The protein below binds the small molecule below.
Small molecule (SMILES): O=C(O)COP(=O)(O)O

Binding-site contacts:
Ligand atom P contacts residue LYS267 of chain 1.C at 3.8 Å.
Ligand atom O1 contacts residue GLY292 of chain 1.C at 3.8 Å.
Ligand atom O1P contacts residue MN1 of chain 1.P at 2.1 Å.
Ligand atom O2P contacts residue ARG70 of chain 1.C at 3.5 Å (salt-bridge).
Ligand atom O2 contacts residue THR325 of chain 1.C at 2.7 Å (h-bond).
Ligand atom O3P contacts residue ARG70 of chain 1.C at 3.5 Å (salt-bridge).
Ligand atom C2 contacts residue THR325 of chain 1.C at 4.0 Å.
Ligand atom O2 contacts residue ALA290 of chain 1.C at 3.3 Å.
Ligand atom O2P contacts residue K1 of chain 1.O at 2.7 Å.
Ligand atom P contacts residue ASP293 of chain 1.C at 4.0 Å.
Ligand atom C1 contacts residue ASP293 of chain 1.C at 3.7 Å.
Ligand atom C2 contacts residue MN1 of chain 1.P at 3.0 Å.
Ligand atom C1 contacts residue GLY292 of chain 1.C at 3.8 Å.
Ligand atom O2P contacts residue MN1 of chain 1.P at 3.2 Å.
Ligand atom C1 contacts residue GLU269 of chain 1.C at 3.3 Å.
Ligand atom C1 contacts residue THR325 of chain 1.C at 3.6 Å.
Ligand atom O4P contacts residue MN1 of chain 1.P at 1.9 Å.
Ligand atom C2 contacts residue LYS267 of chain 1.C at 3.7 Å.
Ligand atom O1P contacts residue ASP293 of chain 1.C at 3.7 Å.
Ligand atom C2 contacts residue GLU269 of chain 1.C at 3.5 Å.
Ligand atom O1 contacts residue GLU269 of chain 1.C at 2.6 Å (salt-bridge).
Ligand atom P contacts residue ARG70 of chain 1.C at 4.0 Å.
Ligand atom O2 contacts residue ASP293 of chain 1.C at 3.7 Å.
Ligand atom O1 contacts residue ASP293 of chain 1.C at 2.6 Å (salt-bridge).
Ligand atom O2P contacts residue LYS267 of chain 1.C at 3.2 Å (salt-bridge).
Ligand atom O1P contacts residue GLU269 of chain 1.C at 3.0 Å (salt-bridge).
Ligand atom O3P contacts residue MN1 of chain 1.P at 3.7 Å.
Ligand atom O2 contacts residue MN1 of chain 1.P at 4.1 Å.
Ligand atom O4P contacts residue ASP293 of chain 1.C at 3.0 Å (salt-bridge).
Ligand atom P contacts residue GLU269 of chain 1.C at 4.0 Å.
Ligand atom P contacts residue MN1 of chain 1.P at 2.4 Å.
Ligand atom O2 contacts residue GLY292 of chain 1.C at 2.8 Å (h-bond).
Ligand atom C1 contacts residue MN1 of chain 1.P at 2.9 Å.
Ligand atom O4P contacts residue GLU269 of chain 1.C at 3.6 Å.
Ligand atom O1 contacts residue MN1 of chain 1.P at 2.2 Å.
Ligand atom C1 contacts residue ALA290 of chain 1.C at 3.5 Å (hydrophobic).
Ligand atom O1P contacts residue LYS267 of chain 1.C at 3.0 Å (salt-bridge).
Ligand atom C2 contacts residue ALA290 of chain 1.C at 3.6 Å (hydrophobic).
Ligand atom O2 contacts residue ARG291 of chain 1.C at 3.6 Å.
Ligand atom O1 contacts residue ALA290 of chain 1.C at 4.0 Å.

Sequence of chain 1.C:
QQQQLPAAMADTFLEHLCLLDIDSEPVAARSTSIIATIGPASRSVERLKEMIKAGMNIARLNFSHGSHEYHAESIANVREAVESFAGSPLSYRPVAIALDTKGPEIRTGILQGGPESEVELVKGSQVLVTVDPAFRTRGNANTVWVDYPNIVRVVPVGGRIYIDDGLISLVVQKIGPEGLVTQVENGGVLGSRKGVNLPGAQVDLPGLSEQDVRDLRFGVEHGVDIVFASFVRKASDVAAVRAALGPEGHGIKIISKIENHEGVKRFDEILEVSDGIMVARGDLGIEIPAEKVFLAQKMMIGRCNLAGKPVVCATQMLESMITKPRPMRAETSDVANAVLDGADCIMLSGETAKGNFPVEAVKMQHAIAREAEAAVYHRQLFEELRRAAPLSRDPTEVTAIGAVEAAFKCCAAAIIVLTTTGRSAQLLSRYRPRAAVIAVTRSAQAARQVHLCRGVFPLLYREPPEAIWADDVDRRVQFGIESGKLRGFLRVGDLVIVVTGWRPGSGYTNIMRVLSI